Sequence of chain 1.B:
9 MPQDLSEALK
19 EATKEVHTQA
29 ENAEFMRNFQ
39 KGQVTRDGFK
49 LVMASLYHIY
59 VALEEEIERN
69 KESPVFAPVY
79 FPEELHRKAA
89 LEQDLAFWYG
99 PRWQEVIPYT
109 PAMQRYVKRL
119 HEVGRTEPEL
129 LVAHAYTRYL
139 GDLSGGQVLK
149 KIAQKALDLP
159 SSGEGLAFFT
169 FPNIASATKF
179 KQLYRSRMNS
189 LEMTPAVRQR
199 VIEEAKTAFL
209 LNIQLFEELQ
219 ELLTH

Binding-site contacts:
Ligand atom NAK contacts residue GLY139 of chain 1.B at 3.4 Å (h-bond).
Ligand atom SAU contacts residue HEM1 of chain 1.D at 2.5 Å.
Ligand atom CAO contacts residue HEM1 of chain 1.D at 3.8 Å.
Ligand atom CAH contacts residue ASP140 of chain 1.B at 3.3 Å.
Ligand atom SAU contacts residue PHE214 of chain 1.B at 3.7 Å.
Ligand atom CAY contacts residue PHE214 of chain 1.B at 3.4 Å (hydrophobic).
Ligand atom CAQ contacts residue HEM1 of chain 1.D at 3.7 Å.
Ligand atom CAH contacts residue LEU147 of chain 1.B at 3.7 Å (hydrophobic).
Ligand atom FBE contacts residue GLU215 of chain 1.B at 3.2 Å.
Ligand atom OAS contacts residue ASP140 of chain 1.B at 3.7 Å.
Ligand atom CAM contacts residue GLY139 of chain 1.B at 3.8 Å.
Ligand atom FBE contacts residue PHE214 of chain 1.B at 2.8 Å.
Ligand atom CAJ contacts residue LEU147 of chain 1.B at 3.1 Å (hydrophobic).
Ligand atom FBD contacts residue ARG35 of chain 1.B at 3.5 Å.
Ligand atom CLBF contacts residue PHE47 of chain 1.B at 3.7 Å.
Ligand atom CAX contacts residue PHE214 of chain 1.B at 3.7 Å (hydrophobic).
Ligand atom CAL contacts residue GLY143 of chain 1.B at 3.2 Å.
Ligand atom CBA contacts residue PHE214 of chain 1.B at 3.4 Å (hydrophobic).
Ligand atom CAZ contacts residue PHE214 of chain 1.B at 3.6 Å (hydrophobic).
Ligand atom CAX contacts residue GLU32 of chain 1.B at 3.8 Å.
Ligand atom CAV contacts residue PHE214 of chain 1.B at 3.2 Å (hydrophobic).
Ligand atom CBB contacts residue PHE214 of chain 1.B at 3.7 Å (hydrophobic).
Ligand atom CAT contacts residue PHE214 of chain 1.B at 3.0 Å (hydrophobic).
Ligand atom CAC contacts residue VAL50 of chain 1.B at 3.7 Å (hydrophobic).
Ligand atom CBA contacts residue ALA28 of chain 1.B at 3.8 Å (hydrophobic).
Ligand atom FBD contacts residue ALA31 of chain 1.B at 3.8 Å.
Ligand atom NAN contacts residue HEM1 of chain 1.D at 2.7 Å.
Ligand atom CAD contacts residue LEU147 of chain 1.B at 3.7 Å (hydrophobic).
Ligand atom CAB contacts residue VAL50 of chain 1.B at 3.6 Å (hydrophobic).
Ligand atom CAC contacts residue PHE167 of chain 1.B at 3.6 Å (hydrophobic).
Ligand atom CAO contacts residue GLY139 of chain 1.B at 3.2 Å.
Ligand atom CAD contacts residue PHE167 of chain 1.B at 3.7 Å (hydrophobic).
Ligand atom CAM contacts residue HEM1 of chain 1.D at 2.8 Å.
Ligand atom NAN contacts residue GLY139 of chain 1.B at 3.5 Å (h-bond).
Ligand atom NAW contacts residue PHE214 of chain 1.B at 3.6 Å.
Ligand atom CAL contacts residue GLY139 of chain 1.B at 3.7 Å.
Ligand atom CAA contacts residue VAL50 of chain 1.B at 3.7 Å (hydrophobic).
Ligand atom FBC contacts residue ALA31 of chain 1.B at 2.9 Å.
Ligand atom CAT contacts residue HEM1 of chain 1.D at 3.4 Å.
Ligand atom CAR contacts residue HEM1 of chain 1.D at 3.2 Å.

A small-molecule ligand and the protein it binds are described below.
Small molecule (SMILES): FC(F)(F)c1ccc(SC[C@@H]2CO[C@@](CCc3ccc(Cl)cc3)(Cn3ccnc3)O2)nc1